Sequence of chain 1.B:
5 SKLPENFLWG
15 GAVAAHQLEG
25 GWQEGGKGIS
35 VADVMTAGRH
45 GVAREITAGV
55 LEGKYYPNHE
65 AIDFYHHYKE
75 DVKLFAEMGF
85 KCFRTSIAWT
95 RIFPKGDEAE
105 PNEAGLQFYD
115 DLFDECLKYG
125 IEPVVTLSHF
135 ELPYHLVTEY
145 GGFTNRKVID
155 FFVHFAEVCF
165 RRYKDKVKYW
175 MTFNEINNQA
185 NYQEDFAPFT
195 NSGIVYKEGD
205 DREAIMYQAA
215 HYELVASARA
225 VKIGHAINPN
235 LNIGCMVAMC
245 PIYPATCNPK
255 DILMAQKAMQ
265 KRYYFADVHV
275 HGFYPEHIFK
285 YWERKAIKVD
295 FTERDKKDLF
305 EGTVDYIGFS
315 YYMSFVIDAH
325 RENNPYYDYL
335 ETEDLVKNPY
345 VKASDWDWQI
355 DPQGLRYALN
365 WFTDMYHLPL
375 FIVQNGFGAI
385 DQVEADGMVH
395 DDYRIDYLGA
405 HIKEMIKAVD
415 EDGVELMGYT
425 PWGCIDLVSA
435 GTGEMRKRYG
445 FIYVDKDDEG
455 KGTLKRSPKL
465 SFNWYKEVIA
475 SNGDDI

Binding-site contacts:
Ligand atom O4 contacts residue ALA434 of chain 1.B at 3.3 Å.
Ligand atom O4 contacts residue TRP426 of chain 1.B at 3.3 Å (h-bond).
Ligand atom C4 contacts residue ALA434 of chain 1.B at 3.5 Å (hydrophobic).
Ligand atom C2 contacts residue GLU179 of chain 1.B at 3.5 Å.
Ligand atom O3 contacts residue TRP426 of chain 1.B at 3.8 Å.
Ligand atom O2P contacts residue SER433 of chain 1.B at 3.0 Å.
Ligand atom P contacts residue TRP352 of chain 1.B at 3.8 Å.
Ligand atom O2 contacts residue ASN178 of chain 1.B at 3.1 Å (h-bond).
Ligand atom O3 contacts residue GLN21 of chain 1.B at 2.8 Å (h-bond).
Ligand atom O1P contacts residue TRP352 of chain 1.B at 3.2 Å.
Ligand atom O2P contacts residue GLY435 of chain 1.B at 3.8 Å.
Ligand atom O3 contacts residue ARG266 of chain 1.B at 3.8 Å.
Ligand atom O3 contacts residue ASN182 of chain 1.B at 3.0 Å (h-bond).
Ligand atom P contacts residue GLY435 of chain 1.B at 3.8 Å.
Ligand atom C6 contacts residue TYR443 of chain 1.B at 3.6 Å (hydrophobic).
Ligand atom O2 contacts residue GLU179 of chain 1.B at 3.3 Å (salt-bridge).
Ligand atom O1 contacts residue ASN182 of chain 1.B at 3.8 Å.
Ligand atom O1P contacts residue TYR443 of chain 1.B at 2.7 Å (h-bond).
Ligand atom C3 contacts residue TRP426 of chain 1.B at 3.6 Å (hydrophobic).
Ligand atom O1P contacts residue LYS441 of chain 1.B at 2.7 Å (salt-bridge).
Ligand atom O3 contacts residue ALA434 of chain 1.B at 3.4 Å.
Ligand atom O3P contacts residue GLY435 of chain 1.B at 2.7 Å (h-bond).
Ligand atom O4 contacts residue GLN21 of chain 1.B at 2.8 Å (h-bond).
Ligand atom O2P contacts residue ALA434 of chain 1.B at 2.8 Å (h-bond).
Ligand atom O2 contacts residue MET317 of chain 1.B at 3.7 Å.
Ligand atom O6 contacts residue TRP352 of chain 1.B at 3.5 Å.
Ligand atom O3 contacts residue HIS133 of chain 1.B at 3.1 Å (h-bond).
Ligand atom O5 contacts residue GLN378 of chain 1.B at 3.1 Å (h-bond).
Ligand atom O6 contacts residue GLU179 of chain 1.B at 3.4 Å (salt-bridge).
Ligand atom C5 contacts residue TYR316 of chain 1.B at 3.1 Å (hydrophobic).
Ligand atom O2 contacts residue GLN378 of chain 1.B at 2.9 Å (h-bond).
Ligand atom C1 contacts residue GLU179 of chain 1.B at 3.4 Å.
Ligand atom O5 contacts residue TYR316 of chain 1.B at 2.7 Å (h-bond).
Ligand atom C1 contacts residue GLN378 of chain 1.B at 3.2 Å.
Ligand atom O3 contacts residue PHE134 of chain 1.B at 3.7 Å.
Ligand atom C2 contacts residue GLN378 of chain 1.B at 3.5 Å.
Ligand atom C5 contacts residue TRP426 of chain 1.B at 3.5 Å (hydrophobic).
Ligand atom O4 contacts residue GLU179 of chain 1.B at 3.0 Å (salt-bridge).
Ligand atom C6 contacts residue TYR316 of chain 1.B at 3.7 Å (hydrophobic).
Ligand atom O2 contacts residue HIS133 of chain 1.B at 3.4 Å (h-bond).

This small molecule binds to this protein.
Small molecule (SMILES): O=P(O)(O)OC[C@H]1O[C@@H](OC[C@H]2O[C@@H](O)[C@H](O)[C@@H](O)[C@@H]2O)[C@H](O)[C@@H](O)[C@@H]1O